This protein binds this small molecule.
Small molecule (SMILES): CC(=O)N[C@@H]1[C@@H](O)[C@H](O)[C@@H](CO)O[C@H]1O

Binding-site contacts:
Ligand atom O3 contacts residue GLN201 of chain 3.A at 3.4 Å.
Ligand atom C4 contacts residue ASP243 of chain 3.A at 3.3 Å.
Ligand atom O6 contacts residue PHE240 of chain 3.A at 3.4 Å.
Ligand atom O7 contacts residue GLN201 of chain 3.A at 4.2 Å.
Ligand atom C8 contacts residue VAL200 of chain 3.A at 3.4 Å (hydrophobic).
Ligand atom C6 contacts residue LYS239 of chain 3.A at 3.2 Å.
Ligand atom O7 contacts residue SER202 of chain 3.A at 4.5 Å.
Ligand atom C7 contacts residue GLN345 of chain 3.A at 4.0 Å.
Ligand atom O6 contacts residue LYS239 of chain 3.A at 3.9 Å.
Ligand atom O5 contacts residue PHE240 of chain 3.A at 3.9 Å.
Ligand atom O6 contacts residue ASN244 of chain 3.A at 4.0 Å.
Ligand atom C2 contacts residue SER202 of chain 3.A at 4.2 Å.
Ligand atom O3 contacts residue SER202 of chain 3.A at 3.0 Å (h-bond).
Ligand atom C6 contacts residue ASP243 of chain 3.A at 3.1 Å.
Ligand atom O4 contacts residue SER202 of chain 3.A at 4.5 Å.
Ligand atom O7 contacts residue GLN345 of chain 3.A at 2.8 Å (h-bond).
Ligand atom C7 contacts residue VAL200 of chain 3.A at 3.6 Å (hydrophobic).
Ligand atom O6 contacts residue SER202 of chain 3.A at 4.3 Å.
Ligand atom O6 contacts residue ASP243 of chain 3.A at 2.7 Å (salt-bridge).
Ligand atom C3 contacts residue SER202 of chain 3.A at 4.2 Å.
Ligand atom O1 contacts residue NDG1 of chain 3.C at 3.8 Å.
Ligand atom C6 contacts residue PHE240 of chain 3.A at 3.7 Å (hydrophobic).
Ligand atom C5 contacts residue LYS239 of chain 3.A at 4.4 Å.
Ligand atom C4 contacts residue SER202 of chain 3.A at 4.0 Å.
Ligand atom O4 contacts residue ASP243 of chain 3.A at 3.0 Å (salt-bridge).
Ligand atom C7 contacts residue GLN201 of chain 3.A at 4.5 Å.
Ligand atom C5 contacts residue ASP243 of chain 3.A at 3.8 Å.
Ligand atom O7 contacts residue VAL200 of chain 3.A at 3.7 Å.
Ligand atom N2 contacts residue VAL200 of chain 3.A at 4.2 Å.
Ligand atom O1 contacts residue PHE240 of chain 3.A at 4.4 Å.

Sequence of chain 3.A:
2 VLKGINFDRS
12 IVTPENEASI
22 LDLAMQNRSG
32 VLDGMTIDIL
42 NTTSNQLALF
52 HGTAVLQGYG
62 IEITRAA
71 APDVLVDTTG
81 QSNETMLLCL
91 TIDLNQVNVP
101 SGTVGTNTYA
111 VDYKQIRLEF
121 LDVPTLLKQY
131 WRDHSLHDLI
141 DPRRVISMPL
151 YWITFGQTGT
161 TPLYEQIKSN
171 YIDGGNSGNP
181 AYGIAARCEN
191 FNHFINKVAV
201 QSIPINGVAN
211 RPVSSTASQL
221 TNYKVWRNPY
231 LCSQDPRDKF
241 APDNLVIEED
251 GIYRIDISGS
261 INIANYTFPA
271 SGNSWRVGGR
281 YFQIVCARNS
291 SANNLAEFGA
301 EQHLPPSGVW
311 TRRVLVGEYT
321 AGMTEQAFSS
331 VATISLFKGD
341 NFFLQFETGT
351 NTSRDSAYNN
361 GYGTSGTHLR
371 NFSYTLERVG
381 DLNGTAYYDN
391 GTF